Sequence of chain 1.B:
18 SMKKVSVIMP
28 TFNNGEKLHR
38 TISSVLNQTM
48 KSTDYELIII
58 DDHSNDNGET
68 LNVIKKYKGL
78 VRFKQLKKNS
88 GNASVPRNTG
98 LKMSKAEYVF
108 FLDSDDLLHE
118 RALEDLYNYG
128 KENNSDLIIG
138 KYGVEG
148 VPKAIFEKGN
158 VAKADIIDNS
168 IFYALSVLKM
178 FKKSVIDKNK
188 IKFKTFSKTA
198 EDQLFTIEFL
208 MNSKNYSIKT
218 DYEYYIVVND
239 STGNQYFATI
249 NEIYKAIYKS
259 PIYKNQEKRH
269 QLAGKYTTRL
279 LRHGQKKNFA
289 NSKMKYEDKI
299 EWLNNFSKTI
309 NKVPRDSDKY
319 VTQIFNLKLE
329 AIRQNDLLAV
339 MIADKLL

Binding-site contacts:
Ligand atom O2 contacts residue ASN89 of chain 1.B at 3.5 Å (h-bond).
Ligand atom N3 contacts residue ASN89 of chain 1.B at 3.5 Å (h-bond).
Ligand atom C4 contacts residue GLY88 of chain 1.B at 3.5 Å.
Ligand atom PB contacts residue MG1 of chain 1.M at 3.4 Å.
Ligand atom O2' contacts residue THR28 of chain 1.B at 3.5 Å.
Ligand atom C6' contacts residue ASP199 of chain 1.B at 3.4 Å.
Ligand atom O6' contacts residue ASP199 of chain 1.B at 2.6 Å (salt-bridge).
Ligand atom O2A contacts residue ASP112 of chain 1.B at 2.9 Å (salt-bridge).
Ligand atom O4' contacts residue ARG94 of chain 1.B at 2.9 Å (salt-bridge).
Ligand atom O4' contacts residue ASP110 of chain 1.B at 2.7 Å (salt-bridge).
Ligand atom O2' contacts residue PRO27 of chain 1.B at 3.1 Å (h-bond).
Ligand atom C5' contacts residue ASP110 of chain 1.B at 3.6 Å.
Ligand atom O3B contacts residue PRO27 of chain 1.B at 2.8 Å (h-bond).
Ligand atom PA contacts residue MG1 of chain 1.M at 3.4 Å.
Ligand atom O2 contacts residue PRO27 of chain 1.B at 3.4 Å.
Ligand atom O1B contacts residue ASP112 of chain 1.B at 3.4 Å (salt-bridge).
Ligand atom N3 contacts residue ASP59 of chain 1.B at 2.6 Å (salt-bridge).
Ligand atom O2A contacts residue MG1 of chain 1.M at 2.1 Å.
Ligand atom C4 contacts residue ASP59 of chain 1.B at 3.5 Å.
Ligand atom O4 contacts residue ASP59 of chain 1.B at 3.4 Å (salt-bridge).
Ligand atom C3B contacts residue SER111 of chain 1.B at 3.4 Å.
Ligand atom C4' contacts residue ASP110 of chain 1.B at 3.5 Å.
Ligand atom O1B contacts residue MG1 of chain 1.M at 2.2 Å.
Ligand atom C4' contacts residue ASP199 of chain 1.B at 3.4 Å.
Ligand atom C2 contacts residue ASP59 of chain 1.B at 3.5 Å.
Ligand atom O2' contacts residue SER111 of chain 1.B at 2.7 Å (h-bond).
Ligand atom O2 contacts residue ASP59 of chain 1.B at 3.5 Å (salt-bridge).
Ligand atom O2' contacts residue PHE29 of chain 1.B at 3.4 Å (h-bond).
Ligand atom C2B contacts residue SER111 of chain 1.B at 3.5 Å.
Ligand atom O2 contacts residue PRO93 of chain 1.B at 3.5 Å.
Ligand atom O4B contacts residue ALA90 of chain 1.B at 3.3 Å.
Ligand atom C2 contacts residue ASN89 of chain 1.B at 3.6 Å.
Ligand atom C4 contacts residue ASN89 of chain 1.B at 3.4 Å.
Ligand atom O4 contacts residue ASN89 of chain 1.B at 3.3 Å (h-bond).
Ligand atom O4 contacts residue ASN86 of chain 1.B at 3.1 Å (h-bond).
Ligand atom O3B contacts residue SER111 of chain 1.B at 3.0 Å (h-bond).
Ligand atom O3B contacts residue ASP110 of chain 1.B at 3.5 Å.
Ligand atom O4' contacts residue ASP199 of chain 1.B at 3.3 Å (salt-bridge).
Ligand atom C3' contacts residue ASP110 of chain 1.B at 3.6 Å.
Ligand atom O4 contacts residue GLY88 of chain 1.B at 3.0 Å.

This protein binds this small molecule.
Small molecule (SMILES): CC(=O)N[C@H]1[C@@H](O[P](=O)(O)O[P](=O)(O)OC[C@H]2O[C@@H](n3ccc(=O)[nH]c3=O)[C@H](O)[C@@H]2O)O[C@H](CO)[C@@H](O)[C@@H]1O